Binding-site contacts:
Ligand atom O5 contacts residue SER79 of chain 22.Q at 4.4 Å.
Ligand atom C4 contacts residue LEU151 of chain 22.Q at 4.4 Å (hydrophobic).
Ligand atom O5 contacts residue ASN87 of chain 22.Q at 2.3 Å (h-bond).
Ligand atom N2 contacts residue ASN87 of chain 22.Q at 2.9 Å (h-bond).
Ligand atom C2 contacts residue ASN87 of chain 22.Q at 2.4 Å.
Ligand atom C5 contacts residue LEU151 of chain 22.Q at 4.1 Å (hydrophobic).
Ligand atom O6 contacts residue LEU151 of chain 22.Q at 3.4 Å.
Ligand atom C3 contacts residue ASN87 of chain 22.Q at 3.7 Å.
Ligand atom C5 contacts residue ASN87 of chain 22.Q at 3.7 Å.
Ligand atom C1 contacts residue SER89 of chain 22.Q at 4.5 Å.
Ligand atom O4 contacts residue LEU151 of chain 22.Q at 3.7 Å.
Ligand atom C1 contacts residue ASN87 of chain 22.Q at 1.4 Å.
Ligand atom C4 contacts residue ASN87 of chain 22.Q at 4.2 Å.
Ligand atom O5 contacts residue SER89 of chain 22.Q at 4.1 Å.
Ligand atom C7 contacts residue ASN87 of chain 22.Q at 3.6 Å.
Ligand atom C6 contacts residue LEU151 of chain 22.Q at 3.8 Å (hydrophobic).
Ligand atom O7 contacts residue ASN87 of chain 22.Q at 3.9 Å.
Ligand atom C5 contacts residue SER89 of chain 22.Q at 4.3 Å.
Ligand atom O7 contacts residue ASP85 of chain 22.Q at 4.3 Å.

A protein and the small-molecule ligand that binds it are described below.
Small molecule (SMILES): CC(=O)N[C@@H]1[C@@H](O)[C@H](O)[C@@H](CO)O[C@H]1O

Sequence of chain 22.Q:
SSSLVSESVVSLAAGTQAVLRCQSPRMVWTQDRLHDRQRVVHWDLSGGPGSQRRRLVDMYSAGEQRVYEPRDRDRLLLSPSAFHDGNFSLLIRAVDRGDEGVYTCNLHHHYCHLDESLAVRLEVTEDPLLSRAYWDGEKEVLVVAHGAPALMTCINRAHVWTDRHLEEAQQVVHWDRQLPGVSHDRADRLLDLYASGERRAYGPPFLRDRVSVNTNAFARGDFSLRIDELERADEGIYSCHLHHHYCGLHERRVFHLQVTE